Sequence of chain 1.A:
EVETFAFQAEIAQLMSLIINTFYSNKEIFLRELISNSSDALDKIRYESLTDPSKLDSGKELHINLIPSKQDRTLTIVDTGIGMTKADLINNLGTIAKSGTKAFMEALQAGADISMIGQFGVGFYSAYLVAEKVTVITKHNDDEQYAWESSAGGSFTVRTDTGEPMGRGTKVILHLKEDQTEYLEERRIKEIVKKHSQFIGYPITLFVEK

The small molecule below binds the protein below.
Small molecule (SMILES): CC(C)c1cc(Cn2cnc3c(Cl)nc(N)nc32)on1

Binding-site contacts:
Ligand atom N03 contacts residue ASN42 of chain 1.A at 3.6 Å.
Ligand atom CL2 contacts residue GOU1 of chain 1.C at 3.9 Å.
Ligand atom C09 contacts residue VAL127 of chain 1.A at 3.7 Å (hydrophobic).
Ligand atom N01 contacts residue ASN42 of chain 1.A at 3.9 Å.
Ligand atom O12 contacts residue GOU1 of chain 1.C at 3.4 Å (h-bond).
Ligand atom N03 contacts residue GLY126 of chain 1.A at 3.2 Å (h-bond).
Ligand atom C04 contacts residue GLY126 of chain 1.A at 2.9 Å.
Ligand atom CL2 contacts residue PHE129 of chain 1.A at 3.8 Å.
Ligand atom C08 contacts residue GOU1 of chain 1.C at 3.3 Å.
Ligand atom C08 contacts residue GLY126 of chain 1.A at 3.5 Å.
Ligand atom N05 contacts residue GLY126 of chain 1.A at 3.3 Å (h-bond).
Ligand atom C02 contacts residue PHE129 of chain 1.A at 3.6 Å (hydrophobic).
Ligand atom C09 contacts residue GOU1 of chain 1.C at 3.6 Å.
Ligand atom C06 contacts residue GLY126 of chain 1.A at 3.7 Å.
Ligand atom N01 contacts residue GLY126 of chain 1.A at 3.4 Å (h-bond).
Ligand atom C02 contacts residue GLY126 of chain 1.A at 3.5 Å.
Ligand atom N07 contacts residue GOU1 of chain 1.C at 3.4 Å (h-bond).
Ligand atom O12 contacts residue ASN42 of chain 1.A at 3.3 Å (h-bond).
Ligand atom C17 contacts residue GOU1 of chain 1.C at 3.9 Å.
Ligand atom C06 contacts residue GOU1 of chain 1.C at 3.8 Å.
Ligand atom CL2 contacts residue TYR130 of chain 1.A at 3.2 Å.
Ligand atom CL2 contacts residue VAL127 of chain 1.A at 3.9 Å.
Ligand atom C11 contacts residue ASN42 of chain 1.A at 3.6 Å.
Ligand atom C02 contacts residue GLY128 of chain 1.A at 3.6 Å.
Ligand atom C02 contacts residue ASN42 of chain 1.A at 3.1 Å.
Ligand atom N07 contacts residue LEU98 of chain 1.A at 3.8 Å.
Ligand atom N01 contacts residue VAL127 of chain 1.A at 3.4 Å.
Ligand atom N13 contacts residue GOU1 of chain 1.C at 3.3 Å (h-bond).
Ligand atom N07 contacts residue ALA102 of chain 1.A at 3.6 Å.
Ligand atom N13 contacts residue ASN42 of chain 1.A at 3.8 Å.
Ligand atom N01 contacts residue GLY128 of chain 1.A at 3.3 Å (h-bond).
Ligand atom N10 contacts residue LEU98 of chain 1.A at 3.0 Å (h-bond).
Ligand atom C16 contacts residue ASN42 of chain 1.A at 3.8 Å.
Ligand atom C18 contacts residue GOU1 of chain 1.C at 3.8 Å.
Ligand atom C14 contacts residue GOU1 of chain 1.C at 3.8 Å.
Ligand atom C18 contacts residue ALA46 of chain 1.A at 3.6 Å (hydrophobic).
Ligand atom N10 contacts residue ILE101 of chain 1.A at 3.7 Å.
Ligand atom N07 contacts residue GLY126 of chain 1.A at 3.8 Å.
Ligand atom C09 contacts residue GLY126 of chain 1.A at 3.0 Å.
Ligand atom N01 contacts residue PHE129 of chain 1.A at 3.0 Å (h-bond).